Sequence of chain 1.G:
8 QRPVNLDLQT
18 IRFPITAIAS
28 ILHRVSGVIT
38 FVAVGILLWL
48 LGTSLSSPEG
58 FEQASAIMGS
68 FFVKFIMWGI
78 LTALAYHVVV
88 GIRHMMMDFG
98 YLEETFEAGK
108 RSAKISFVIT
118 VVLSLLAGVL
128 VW

Binding-site contacts:
Ligand atom C5 contacts residue HEM1 of chain 1.AA at 4.0 Å.
Ligand atom N10 contacts residue ILE28 of chain 1.G at 3.5 Å.
Ligand atom C1 contacts residue ARG31 of chain 1.G at 3.8 Å.
Ligand atom C2 contacts residue ARG31 of chain 1.G at 3.5 Å.
Ligand atom C14 contacts residue PHE20 of chain 1.G at 4.0 Å (hydrophobic).
Ligand atom C1 contacts residue PRO160 of chain 1.F at 4.1 Å (hydrophobic).
Ligand atom C13 contacts residue PHE20 of chain 1.G at 3.6 Å (hydrophobic).
Ligand atom C1 contacts residue ASP82 of chain 1.H at 3.4 Å.
Ligand atom S4 contacts residue ILE28 of chain 1.G at 3.5 Å.
Ligand atom C3 contacts residue ARG31 of chain 1.G at 4.0 Å.
Ligand atom O9 contacts residue ARG31 of chain 1.G at 4.2 Å.
Ligand atom C8 contacts residue TRP164 of chain 1.F at 3.9 Å (hydrophobic).
Ligand atom C2 contacts residue ASP82 of chain 1.H at 4.2 Å.
Ligand atom C3 contacts residue TYR83 of chain 1.H at 3.9 Å (hydrophobic).
Ligand atom C6 contacts residue HIS207 of chain 1.F at 4.1 Å.
Ligand atom C11 contacts residue PRO160 of chain 1.F at 4.0 Å (hydrophobic).
Ligand atom S4 contacts residue SER27 of chain 1.G at 3.8 Å.
Ligand atom N10 contacts residue PRO160 of chain 1.F at 3.9 Å.
Ligand atom O7 contacts residue HIS207 of chain 1.F at 3.8 Å.
Ligand atom C6 contacts residue ARG31 of chain 1.G at 3.3 Å.
Ligand atom C14 contacts residue LEU15 of chain 1.G at 4.0 Å (hydrophobic).
Ligand atom C12 contacts residue PRO160 of chain 1.F at 3.9 Å (hydrophobic).
Ligand atom O9 contacts residue TYR83 of chain 1.H at 2.8 Å (h-bond).
Ligand atom C16 contacts residue ILE28 of chain 1.G at 3.9 Å (hydrophobic).
Ligand atom C11 contacts residue ILE28 of chain 1.G at 3.7 Å (hydrophobic).
Ligand atom C8 contacts residue TYR83 of chain 1.H at 3.4 Å (hydrophobic).
Ligand atom C12 contacts residue ILE28 of chain 1.G at 4.2 Å (hydrophobic).
Ligand atom C15 contacts residue LEU15 of chain 1.G at 4.0 Å (hydrophobic).
Ligand atom C1 contacts residue TRP164 of chain 1.F at 3.4 Å (hydrophobic).
Ligand atom C8 contacts residue ILE28 of chain 1.G at 3.9 Å (hydrophobic).
Ligand atom C1 contacts residue SER161 of chain 1.F at 3.8 Å.
Ligand atom C6 contacts residue HEM1 of chain 1.AA at 3.3 Å.
Ligand atom C5 contacts residue SER27 of chain 1.G at 3.1 Å.
Ligand atom O7 contacts residue ARG31 of chain 1.G at 3.4 Å (salt-bridge).
Ligand atom C8 contacts residue PRO160 of chain 1.F at 3.9 Å (hydrophobic).
Ligand atom C16 contacts residue TRP164 of chain 1.F at 3.9 Å (hydrophobic).
Ligand atom O9 contacts residue TRP164 of chain 1.F at 2.8 Å (h-bond).
Ligand atom S4 contacts residue ARG31 of chain 1.G at 4.1 Å.
Ligand atom C15 contacts residue TRP164 of chain 1.F at 3.9 Å (hydrophobic).
Ligand atom O9 contacts residue PRO160 of chain 1.F at 3.9 Å.

This small molecule binds to this protein.
Small molecule (SMILES): CC1=C(C(=O)Nc2ccccc2)SCCO1

Sequence of chain 1.F:
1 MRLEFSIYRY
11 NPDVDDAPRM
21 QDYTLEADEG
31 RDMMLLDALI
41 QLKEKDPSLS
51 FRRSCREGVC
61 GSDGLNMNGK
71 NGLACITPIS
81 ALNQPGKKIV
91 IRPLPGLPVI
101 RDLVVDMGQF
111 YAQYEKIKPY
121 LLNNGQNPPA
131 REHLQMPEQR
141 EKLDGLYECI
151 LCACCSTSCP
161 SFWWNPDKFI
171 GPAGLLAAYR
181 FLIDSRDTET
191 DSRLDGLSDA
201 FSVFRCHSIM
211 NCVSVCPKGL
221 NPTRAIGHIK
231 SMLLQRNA

Sequence of chain 1.H:
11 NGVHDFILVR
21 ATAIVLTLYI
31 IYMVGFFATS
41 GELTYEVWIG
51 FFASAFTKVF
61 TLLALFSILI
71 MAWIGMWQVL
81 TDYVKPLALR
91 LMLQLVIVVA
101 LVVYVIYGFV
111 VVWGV